The small molecule below binds the protein below.
Small molecule (SMILES): C=CCc1ccc(O)c(-c2cc(CC=C)ccc2O)c1

Binding-site contacts:
Ligand atom CAI contacts residue LEU87 of chain 1.C at 3.8 Å (hydrophobic).
Ligand atom OAD contacts residue LEU214 of chain 1.C at 3.1 Å.
Ligand atom CAB contacts residue VAL127 of chain 1.C at 3.9 Å (hydrophobic).
Ligand atom CAL contacts residue ILE46 of chain 1.C at 3.6 Å (hydrophobic).
Ligand atom CAB contacts residue PHE124 of chain 1.C at 4.1 Å (hydrophobic).
Ligand atom CAG contacts residue ASN84 of chain 1.C at 3.6 Å.
Ligand atom CAK contacts residue ILE46 of chain 1.C at 3.3 Å (hydrophobic).
Ligand atom CAO contacts residue CYS210 of chain 1.C at 3.5 Å (hydrophobic).
Ligand atom OAC contacts residue ILE88 of chain 1.C at 4.0 Å.
Ligand atom OAC contacts residue LEU214 of chain 1.C at 3.9 Å.
Ligand atom CAR contacts residue ILE46 of chain 1.C at 4.0 Å (hydrophobic).
Ligand atom OAC contacts residue CYS210 of chain 1.C at 2.5 Å (h-bond).
Ligand atom CAP contacts residue ILE46 of chain 1.C at 3.8 Å (hydrophobic).
Ligand atom CAM contacts residue ALA50 of chain 1.C at 3.7 Å (hydrophobic).
Ligand atom CAO contacts residue ASN84 of chain 1.C at 3.7 Å.
Ligand atom CAA contacts residue PHE91 of chain 1.C at 4.1 Å (hydrophobic).
Ligand atom CAT contacts residue ILE46 of chain 1.C at 3.5 Å (hydrophobic).
Ligand atom CAR contacts residue CYS210 of chain 1.C at 3.7 Å (hydrophobic).
Ligand atom CAP contacts residue CYS210 of chain 1.C at 3.7 Å (hydrophobic).
Ligand atom CAM contacts residue ILE46 of chain 1.C at 3.6 Å (hydrophobic).
Ligand atom CAQ contacts residue ALA50 of chain 1.C at 3.8 Å (hydrophobic).
Ligand atom CAG contacts residue LEU87 of chain 1.C at 4.0 Å (hydrophobic).
Ligand atom CAJ contacts residue CYS210 of chain 1.C at 4.0 Å (hydrophobic).
Ligand atom CAT contacts residue CYS210 of chain 1.C at 3.3 Å (hydrophobic).
Ligand atom CAN contacts residue ILE123 of chain 1.C at 3.8 Å (hydrophobic).
Ligand atom CAA contacts residue ALA49 of chain 1.C at 3.9 Å (hydrophobic).
Ligand atom CAH contacts residue CYS210 of chain 1.C at 4.0 Å (hydrophobic).
Ligand atom CAP contacts residue LEU214 of chain 1.C at 4.1 Å (hydrophobic).
Ligand atom CAS contacts residue ILE46 of chain 1.C at 3.9 Å (hydrophobic).
Ligand atom CAL contacts residue CYS210 of chain 1.C at 3.4 Å (hydrophobic).
Ligand atom CAF contacts residue PHE124 of chain 1.C at 4.0 Å (hydrophobic).
Ligand atom CAA contacts residue LEU104 of chain 1.C at 3.8 Å (hydrophobic).
Ligand atom OAC contacts residue ASN84 of chain 1.C at 2.9 Å (h-bond).
Ligand atom CAI contacts residue ALA50 of chain 1.C at 4.0 Å (hydrophobic).
Ligand atom CAS contacts residue CYS210 of chain 1.C at 3.8 Å (hydrophobic).
Ligand atom CAB contacts residue PHE91 of chain 1.C at 3.6 Å (hydrophobic).
Ligand atom CAA contacts residue ARG94 of chain 1.C at 4.1 Å.
Ligand atom CAH contacts residue PHE217 of chain 1.C at 3.7 Å (hydrophobic).
Ligand atom CAQ contacts residue ILE46 of chain 1.C at 4.0 Å (hydrophobic).
Ligand atom CAE contacts residue PHE91 of chain 1.C at 3.5 Å (hydrophobic).

Sequence of chain 1.C:
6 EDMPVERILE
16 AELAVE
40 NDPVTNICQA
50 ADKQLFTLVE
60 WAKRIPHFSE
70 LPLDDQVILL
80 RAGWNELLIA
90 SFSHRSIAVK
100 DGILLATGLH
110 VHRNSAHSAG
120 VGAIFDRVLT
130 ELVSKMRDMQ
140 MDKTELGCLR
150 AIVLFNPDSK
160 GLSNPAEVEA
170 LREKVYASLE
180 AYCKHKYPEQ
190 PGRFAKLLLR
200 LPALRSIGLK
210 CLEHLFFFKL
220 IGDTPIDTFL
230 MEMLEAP